This protein binds this small molecule.
Small molecule (SMILES): CC(=O)N[C@H]1[C@H](O[C@H]2[C@H](O)[C@@H](NC(C)=O)CO[C@@H]2CO)O[C@H](CO)[C@@H](O[C@@H]2O[C@H](CO)[C@@H](O)[C@H](O)[C@@H]2O)[C@@H]1O

Binding-site contacts:
Ligand atom C5 contacts residue ASN38 of chain 1.C at 3.6 Å.
Ligand atom C6 contacts residue ASP77 of chain 1.C at 3.7 Å.
Ligand atom C8 contacts residue PRO25 of chain 1.C at 3.6 Å (hydrophobic).
Ligand atom C2 contacts residue ASN38 of chain 1.C at 2.6 Å.
Ligand atom C4 contacts residue ASN38 of chain 1.C at 4.2 Å.
Ligand atom C4 contacts residue ASP77 of chain 1.C at 3.5 Å.
Ligand atom C3 contacts residue ASN38 of chain 1.C at 3.9 Å.
Ligand atom C3 contacts residue ASP77 of chain 1.C at 3.8 Å.
Ligand atom O5 contacts residue THR76 of chain 1.C at 3.5 Å.
Ligand atom N2 contacts residue ASN38 of chain 1.C at 2.7 Å (h-bond).
Ligand atom O6 contacts residue ASP77 of chain 1.C at 4.2 Å.
Ligand atom C7 contacts residue ASN38 of chain 1.C at 2.9 Å.
Ligand atom O3 contacts residue ASP77 of chain 1.C at 3.4 Å (salt-bridge).
Ligand atom C7 contacts residue TYR79 of chain 1.C at 3.5 Å (hydrophobic).
Ligand atom C8 contacts residue TYR79 of chain 1.C at 4.1 Å (hydrophobic).
Ligand atom C2 contacts residue THR76 of chain 1.C at 4.4 Å.
Ligand atom O7 contacts residue TYR79 of chain 1.C at 2.3 Å (h-bond).
Ligand atom C1 contacts residue ASP77 of chain 1.C at 3.9 Å.
Ligand atom O7 contacts residue ASP77 of chain 1.C at 4.1 Å.
Ligand atom C1 contacts residue THR76 of chain 1.C at 4.0 Å.
Ligand atom O5 contacts residue ASN38 of chain 1.C at 2.3 Å (h-bond).
Ligand atom C1 contacts residue ASN38 of chain 1.C at 1.5 Å.
Ligand atom C5 contacts residue ASP77 of chain 1.C at 3.8 Å.
Ligand atom O4 contacts residue ASP77 of chain 1.C at 4.2 Å.
Ligand atom C2 contacts residue ASP77 of chain 1.C at 4.0 Å.
Ligand atom C8 contacts residue ASN38 of chain 1.C at 3.8 Å.
Ligand atom O5 contacts residue ASP77 of chain 1.C at 3.2 Å (salt-bridge).
Ligand atom O7 contacts residue ASN38 of chain 1.C at 3.0 Å (h-bond).
Ligand atom O3 contacts residue TYR79 of chain 1.C at 4.5 Å.

Sequence of chain 1.C:
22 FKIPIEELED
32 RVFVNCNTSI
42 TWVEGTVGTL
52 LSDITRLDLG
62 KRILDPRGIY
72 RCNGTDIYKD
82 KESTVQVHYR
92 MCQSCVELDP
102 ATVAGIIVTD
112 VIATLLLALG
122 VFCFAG